Sequence of chain 1.G:
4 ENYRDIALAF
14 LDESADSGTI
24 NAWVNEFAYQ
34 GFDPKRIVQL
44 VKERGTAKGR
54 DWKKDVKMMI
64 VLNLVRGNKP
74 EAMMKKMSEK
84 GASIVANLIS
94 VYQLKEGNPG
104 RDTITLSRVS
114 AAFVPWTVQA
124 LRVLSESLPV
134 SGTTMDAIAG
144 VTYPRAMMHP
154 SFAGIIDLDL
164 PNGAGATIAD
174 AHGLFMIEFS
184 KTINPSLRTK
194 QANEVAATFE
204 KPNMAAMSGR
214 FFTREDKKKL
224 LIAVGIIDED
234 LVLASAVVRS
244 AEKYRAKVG

This protein binds this small molecule.
Small molecule (SMILES): Nc1ccn([C@@H]2O[C@H](CO[P](=O)(O)O[C@H]3[C@@H](O)[C@H](n4ccc(=O)[nH]c4=O)O[C@@H]3CO[P](=O)(O)O[C@H]3[C@@H](O)[C@H](n4ccc(=O)[nH]c4=O)O[C@@H]3CO[P](=O)(O)O[C@H]3[C@@H](O)[C@H](n4ccc(=O)[nH]c4=O)O[C@@H]3CO[P](=O)(O)O[C@H]3[C@@H](O)[C@H](n4cnc5c(=O)nc(N)[nH]c54)O[C@@H]3CO[P](=O)(O)O[C@H]3[C@@H](O)[C@H](n4ccc(=O)[nH]c4=O)O[C@@H]3CO[P](=O)(O)O[C@H]3[C@@H](O)[C@H](n4cnc5c(=O)nc(N)[nH]c54)O[C@@H]3CO[P](=O)(O)O[C@H]3[C@@H](O)[C@H](n4ccc(=O)[nH]c4=O)O[C@@H]3CO)[C@@H](O[P](=O)(O)OC[C@H]3O[C@@H](n4ccc(=O)[nH]c4=O)[C@H](O)[C@@H]3O)[C@H]2O)c(=O)n1

Sequence of chain 1.L:
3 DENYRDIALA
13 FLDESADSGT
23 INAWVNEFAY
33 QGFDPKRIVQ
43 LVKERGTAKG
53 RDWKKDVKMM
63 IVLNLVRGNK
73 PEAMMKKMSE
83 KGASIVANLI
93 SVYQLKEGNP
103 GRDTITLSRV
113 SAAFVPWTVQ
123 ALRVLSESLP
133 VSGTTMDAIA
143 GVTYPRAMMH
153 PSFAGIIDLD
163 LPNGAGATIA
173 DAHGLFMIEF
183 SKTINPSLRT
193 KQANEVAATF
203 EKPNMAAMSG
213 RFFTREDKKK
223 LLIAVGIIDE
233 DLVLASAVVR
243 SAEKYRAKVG

Binding-site contacts:
Ligand atom O2' contacts residue TYR32 of chain 1.H at 3.3 Å.
Ligand atom O4 contacts residue TYR32 of chain 1.H at 3.4 Å.
Ligand atom N3 contacts residue TYR32 of chain 1.G at 3.4 Å.
Ligand atom O2 contacts residue THR185 of chain 1.G at 3.2 Å (h-bond).
Ligand atom O2 contacts residue MET207 of chain 1.G at 3.4 Å.
Ligand atom OP1 contacts residue ASN101 of chain 1.G at 2.8 Å (h-bond).
Ligand atom C5' contacts residue ILE186 of chain 1.L at 3.5 Å (hydrophobic).
Ligand atom C2 contacts residue THR201 of chain 1.G at 3.4 Å.
Ligand atom N1 contacts residue THR185 of chain 1.G at 3.2 Å (h-bond).
Ligand atom OP1 contacts residue ARG111 of chain 1.G at 3.1 Å (salt-bridge).
Ligand atom O6 contacts residue VAL68 of chain 1.L at 3.2 Å (h-bond).
Ligand atom OP2 contacts residue LYS79 of chain 1.L at 3.0 Å (salt-bridge).
Ligand atom N3 contacts residue ILE186 of chain 1.G at 3.4 Å.
Ligand atom O2' contacts residue LYS204 of chain 1.G at 2.7 Å (salt-bridge).
Ligand atom C2 contacts residue TYR32 of chain 1.G at 3.4 Å (hydrophobic).
Ligand atom O2 contacts residue ILE186 of chain 1.G at 3.4 Å.
Ligand atom C2 contacts residue THR185 of chain 1.G at 3.0 Å.
Ligand atom O2 contacts residue ALA208 of chain 1.G at 3.4 Å (h-bond).
Ligand atom C4 contacts residue TYR32 of chain 1.H at 3.3 Å (hydrophobic).
Ligand atom O4' contacts residue ILE186 of chain 1.G at 3.4 Å.
Ligand atom O4' contacts residue THR185 of chain 1.L at 2.9 Å (h-bond).
Ligand atom N3 contacts residue SER211 of chain 1.G at 3.1 Å (h-bond).
Ligand atom O2' contacts residue ASN71 of chain 1.G at 3.2 Å (h-bond).
Ligand atom O2 contacts residue ALA209 of chain 1.G at 3.2 Å.
Ligand atom C4 contacts residue SER110 of chain 1.G at 3.3 Å.
Ligand atom N2 contacts residue THR201 of chain 1.G at 3.0 Å (h-bond).
Ligand atom C5 contacts residue TYR32 of chain 1.H at 3.3 Å (hydrophobic).
Ligand atom O2 contacts residue SER211 of chain 1.G at 3.3 Å (h-bond).
Ligand atom O2 contacts residue LYS204 of chain 1.H at 2.8 Å (salt-bridge).
Ligand atom C5' contacts residue ASN101 of chain 1.H at 3.3 Å.
Ligand atom C1' contacts residue THR185 of chain 1.L at 3.0 Å.
Ligand atom OP2 contacts residue TYR32 of chain 1.G at 3.0 Å (h-bond).
Ligand atom N3 contacts residue ALA208 of chain 1.G at 3.2 Å (h-bond).
Ligand atom N3 contacts residue THR185 of chain 1.G at 3.4 Å (h-bond).
Ligand atom O2' contacts residue TYR32 of chain 1.G at 3.3 Å.
Ligand atom O4 contacts residue SER110 of chain 1.G at 2.5 Å (h-bond).
Ligand atom C2 contacts residue ILE186 of chain 1.G at 3.5 Å (hydrophobic).
Ligand atom OP2 contacts residue ARG111 of chain 1.G at 3.0 Å (salt-bridge).
Ligand atom OP1 contacts residue PHE35 of chain 1.G at 3.4 Å.
Ligand atom O2 contacts residue ARG191 of chain 1.G at 2.7 Å (salt-bridge).

Sequence of chain 1.H:
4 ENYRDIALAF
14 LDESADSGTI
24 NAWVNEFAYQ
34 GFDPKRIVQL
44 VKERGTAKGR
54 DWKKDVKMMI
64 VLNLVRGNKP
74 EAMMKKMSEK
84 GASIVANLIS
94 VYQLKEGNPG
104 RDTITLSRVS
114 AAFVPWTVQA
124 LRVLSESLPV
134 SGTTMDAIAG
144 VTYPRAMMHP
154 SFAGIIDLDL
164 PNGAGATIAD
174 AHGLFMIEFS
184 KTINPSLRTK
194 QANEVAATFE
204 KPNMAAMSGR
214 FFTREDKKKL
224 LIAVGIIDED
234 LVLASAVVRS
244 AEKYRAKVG